Sequence of chain 1.A:
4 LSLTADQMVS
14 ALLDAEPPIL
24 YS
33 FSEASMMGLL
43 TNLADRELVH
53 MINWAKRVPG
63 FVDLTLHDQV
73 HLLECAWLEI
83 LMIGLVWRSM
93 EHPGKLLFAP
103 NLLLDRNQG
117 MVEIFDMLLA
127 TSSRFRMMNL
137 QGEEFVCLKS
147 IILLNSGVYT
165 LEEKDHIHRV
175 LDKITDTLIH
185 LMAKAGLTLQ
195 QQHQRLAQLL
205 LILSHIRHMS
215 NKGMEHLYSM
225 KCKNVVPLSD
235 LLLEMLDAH

This protein binds this small molecule.
Small molecule (SMILES): CC[C@H](C)[C@H](NC(=O)[C@H](C)N)C(=O)N[C@@H](CC(C)C)C(=O)N[C@@H](CC1=NC=NC1)C(=O)N[C@@H](C)C(=O)N[C@@H](CC(C)C)C(=O)N[C@H](C=O)CC(C)C

Binding-site contacts:
Ligand atom O contacts residue LEU68 of chain 1.A at 4.1 Å.
Ligand atom CD2 contacts residue GLU76 of chain 1.A at 3.7 Å.
Ligand atom CG contacts residue ILE54 of chain 1.A at 4.0 Å (hydrophobic).
Ligand atom CD2 contacts residue ILE54 of chain 1.A at 4.0 Å (hydrophobic).
Ligand atom CD1 contacts residue LEU235 of chain 1.A at 3.9 Å (hydrophobic).
Ligand atom CD2 contacts residue VAL72 of chain 1.A at 3.9 Å (hydrophobic).
Ligand atom N contacts residue ILE54 of chain 1.A at 4.2 Å.
Ligand atom C contacts residue ILE54 of chain 1.A at 4.0 Å (hydrophobic).
Ligand atom CB contacts residue ILE54 of chain 1.A at 3.5 Å (hydrophobic).
Ligand atom ND1 contacts residue VAL72 of chain 1.A at 4.1 Å.
Ligand atom CB contacts residue LEU68 of chain 1.A at 3.9 Å (hydrophobic).
Ligand atom N contacts residue GLU238 of chain 1.A at 2.8 Å (salt-bridge).
Ligand atom ND1 contacts residue LEU68 of chain 1.A at 3.1 Å.
Ligand atom CD1 contacts residue ASP234 of chain 1.A at 3.5 Å.
Ligand atom CD1 contacts residue VAL72 of chain 1.A at 3.6 Å (hydrophobic).
Ligand atom CD2 contacts residue LYS58 of chain 1.A at 4.0 Å.
Ligand atom O contacts residue LYS58 of chain 1.A at 3.5 Å (salt-bridge).
Ligand atom CD2 contacts residue VAL72 of chain 1.A at 3.6 Å (hydrophobic).
Ligand atom CD2 contacts residue GLN71 of chain 1.A at 3.9 Å.
Ligand atom O contacts residue ILE54 of chain 1.A at 3.8 Å.
Ligand atom CD2 contacts residue PHE63 of chain 1.A at 4.2 Å (hydrophobic).
Ligand atom CD2 contacts residue LEU75 of chain 1.A at 3.8 Å (hydrophobic).
Ligand atom CB contacts residue GLU238 of chain 1.A at 3.6 Å.
Ligand atom CA contacts residue GLU238 of chain 1.A at 3.7 Å.
Ligand atom CD1 contacts residue GLU238 of chain 1.A at 3.9 Å.
Ligand atom CD1 contacts residue LEU235 of chain 1.A at 3.6 Å (hydrophobic).
Ligand atom CD1 contacts residue ILE54 of chain 1.A at 3.4 Å (hydrophobic).
Ligand atom CG contacts residue VAL72 of chain 1.A at 4.0 Å (hydrophobic).
Ligand atom CE1 contacts residue LEU68 of chain 1.A at 3.6 Å (hydrophobic).
Ligand atom CD1 contacts residue LEU75 of chain 1.A at 4.1 Å (hydrophobic).
Ligand atom NE2 contacts residue VAL72 of chain 1.A at 3.8 Å.
Ligand atom CG2 contacts residue LEU235 of chain 1.A at 3.8 Å (hydrophobic).
Ligand atom CB contacts residue LEU235 of chain 1.A at 4.0 Å (hydrophobic).
Ligand atom CB contacts residue GLU238 of chain 1.A at 3.4 Å.
Ligand atom CD1 contacts residue GLN71 of chain 1.A at 4.0 Å.
Ligand atom CD2 contacts residue MET239 of chain 1.A at 4.2 Å (hydrophobic).
Ligand atom C contacts residue GLU238 of chain 1.A at 3.7 Å.
Ligand atom CE1 contacts residue VAL72 of chain 1.A at 4.0 Å (hydrophobic).
Ligand atom CA contacts residue GLU238 of chain 1.A at 3.7 Å.
Ligand atom CG1 contacts residue GLU238 of chain 1.A at 3.3 Å.